Binding-site contacts:
Ligand atom CAJ contacts residue TYR199 of chain 1.A at 4.0 Å (hydrophobic).
Ligand atom OAE contacts residue SER128 of chain 1.A at 2.4 Å (h-bond).
Ligand atom NAA contacts residue THR151 of chain 1.A at 3.2 Å (h-bond).
Ligand atom OAC contacts residue SER126 of chain 1.A at 4.0 Å.
Ligand atom OAE contacts residue THR151 of chain 1.A at 4.0 Å.
Ligand atom CAG contacts residue ASP198 of chain 1.A at 3.7 Å.
Ligand atom OAD contacts residue LYS360 of chain 1.A at 4.0 Å.
Ligand atom CAO contacts residue ALA149 of chain 1.A at 4.1 Å (hydrophobic).
Ligand atom CAX contacts residue LYS360 of chain 1.A at 3.8 Å.
Ligand atom CAG contacts residue TYR199 of chain 1.A at 3.8 Å (hydrophobic).
Ligand atom OAC contacts residue SER128 of chain 1.A at 3.5 Å (h-bond).
Ligand atom CAH contacts residue ASP278 of chain 1.A at 4.0 Å.
Ligand atom CAR contacts residue SER128 of chain 1.A at 3.5 Å.
Ligand atom OAC contacts residue TYR127 of chain 1.A at 3.4 Å.
Ligand atom CAO contacts residue LYS360 of chain 1.A at 3.2 Å.
Ligand atom CAR contacts residue TYR127 of chain 1.A at 4.0 Å (hydrophobic).
Ligand atom CAX contacts residue ALA149 of chain 1.A at 3.4 Å (hydrophobic).
Ligand atom CAY contacts residue THR151 of chain 1.A at 3.9 Å.
Ligand atom OAP contacts residue TYR199 of chain 1.A at 3.8 Å.
Ligand atom CAI contacts residue ASP198 of chain 1.A at 4.1 Å.
Ligand atom CAN contacts residue THR151 of chain 1.A at 3.3 Å.
Ligand atom OAE contacts residue TYR127 of chain 1.A at 3.6 Å.
Ligand atom CAT contacts residue TYR199 of chain 1.A at 3.8 Å (hydrophobic).
Ligand atom OAE contacts residue SER126 of chain 1.A at 3.9 Å.
Ligand atom CAS contacts residue TYR199 of chain 1.A at 4.0 Å (hydrophobic).
Ligand atom OAD contacts residue SER126 of chain 1.A at 3.8 Å.
Ligand atom OAD contacts residue ARG44 of chain 1.A at 3.9 Å.
Ligand atom CAM contacts residue SER128 of chain 1.A at 3.3 Å.
Ligand atom CAI contacts residue SER152 of chain 1.A at 4.0 Å.
Ligand atom CAY contacts residue ALA149 of chain 1.A at 3.8 Å (hydrophobic).
Ligand atom OAB contacts residue ARG40 of chain 1.A at 2.4 Å (salt-bridge).
Ligand atom CAR contacts residue SER126 of chain 1.A at 3.9 Å.
Ligand atom OAE contacts residue ALA149 of chain 1.A at 4.1 Å.
Ligand atom CAX contacts residue SER126 of chain 1.A at 4.0 Å.
Ligand atom OAD contacts residue ARG40 of chain 1.A at 2.9 Å (salt-bridge).
Ligand atom NAA contacts residue SER150 of chain 1.A at 3.9 Å.
Ligand atom CAK contacts residue TYR199 of chain 1.A at 3.5 Å (hydrophobic).
Ligand atom CAQ contacts residue ARG40 of chain 1.A at 3.0 Å.
Ligand atom CAI contacts residue SER128 of chain 1.A at 3.4 Å.
Ligand atom NAA contacts residue ALA149 of chain 1.A at 2.6 Å (h-bond).

A small-molecule ligand and the protein it binds are described below.
Small molecule (SMILES): N[C@](CC1c2ccccc2Oc2ccccc21)(C(=O)O)[C@H]1C[C@@H]1C(=O)O

Sequence of chain 1.A:
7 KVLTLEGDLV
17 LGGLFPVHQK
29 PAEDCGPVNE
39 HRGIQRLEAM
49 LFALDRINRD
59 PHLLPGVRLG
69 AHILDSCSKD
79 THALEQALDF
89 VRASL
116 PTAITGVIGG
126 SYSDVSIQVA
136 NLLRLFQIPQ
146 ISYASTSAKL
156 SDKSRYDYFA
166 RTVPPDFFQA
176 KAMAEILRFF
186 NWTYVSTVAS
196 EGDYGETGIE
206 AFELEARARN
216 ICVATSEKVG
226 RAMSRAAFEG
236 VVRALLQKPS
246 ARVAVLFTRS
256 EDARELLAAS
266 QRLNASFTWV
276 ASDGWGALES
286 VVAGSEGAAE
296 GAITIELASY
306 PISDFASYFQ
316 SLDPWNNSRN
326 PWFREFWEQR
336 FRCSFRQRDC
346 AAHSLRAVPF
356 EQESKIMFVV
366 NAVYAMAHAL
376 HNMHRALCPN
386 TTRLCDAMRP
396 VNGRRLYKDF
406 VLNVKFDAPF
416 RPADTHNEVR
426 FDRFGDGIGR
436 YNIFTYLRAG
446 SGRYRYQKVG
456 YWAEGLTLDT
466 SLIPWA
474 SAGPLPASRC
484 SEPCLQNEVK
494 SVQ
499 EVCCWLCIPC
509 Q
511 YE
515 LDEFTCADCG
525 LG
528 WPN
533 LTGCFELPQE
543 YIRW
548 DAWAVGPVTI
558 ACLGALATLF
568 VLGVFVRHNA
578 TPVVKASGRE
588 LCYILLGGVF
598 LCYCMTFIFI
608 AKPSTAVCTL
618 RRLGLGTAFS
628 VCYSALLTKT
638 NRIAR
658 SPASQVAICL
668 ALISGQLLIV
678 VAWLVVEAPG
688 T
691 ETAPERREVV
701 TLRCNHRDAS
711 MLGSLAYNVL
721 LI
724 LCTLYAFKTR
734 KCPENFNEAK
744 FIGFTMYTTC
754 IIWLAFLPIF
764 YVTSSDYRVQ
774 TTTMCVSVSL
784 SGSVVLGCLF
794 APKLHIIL